Binding-site contacts:
Ligand atom C16 contacts residue THR236 of chain 1.C at 3.6 Å.
Ligand atom C03 contacts residue GLY235 of chain 1.C at 3.6 Å.
Ligand atom C09 contacts residue PHE113 of chain 1.C at 3.5 Å (hydrophobic).
Ligand atom C08 contacts residue PHE113 of chain 1.C at 3.7 Å (hydrophobic).
Ligand atom C contacts residue GLY18 of chain 1.C at 3.5 Å.
Ligand atom C17 contacts residue THR237 of chain 1.C at 3.5 Å.
Ligand atom O01 contacts residue GLN78 of chain 1.C at 3.4 Å.
Ligand atom C11 contacts residue LEU35 of chain 1.C at 3.8 Å (hydrophobic).
Ligand atom CL contacts residue ALA340 of chain 1.C at 3.5 Å.
Ligand atom C02 contacts residue GLY235 of chain 1.C at 3.7 Å.
Ligand atom C11 contacts residue GLN78 of chain 1.C at 3.5 Å.
Ligand atom C03 contacts residue ASP37 of chain 1.C at 3.5 Å.
Ligand atom N02 contacts residue ASP233 of chain 1.C at 2.9 Å (salt-bridge).
Ligand atom C13 contacts residue GLN78 of chain 1.C at 3.8 Å.
Ligand atom N02 contacts residue ASP37 of chain 1.C at 2.8 Å (salt-bridge).
Ligand atom O01 contacts residue THR77 of chain 1.C at 3.2 Å.
Ligand atom C15 contacts residue THR236 of chain 1.C at 3.7 Å.
Ligand atom C16 contacts residue GLY235 of chain 1.C at 3.5 Å.
Ligand atom C05 contacts residue ILE123 of chain 1.C at 3.7 Å (hydrophobic).
Ligand atom C11 contacts residue GLY235 of chain 1.C at 3.7 Å.
Ligand atom C05 contacts residue TYR76 of chain 1.C at 3.3 Å (hydrophobic).
Ligand atom N contacts residue GLY18 of chain 1.C at 3.4 Å (h-bond).
Ligand atom C10 contacts residue GLN78 of chain 1.C at 3.1 Å.
Ligand atom N03 contacts residue ASP37 of chain 1.C at 2.7 Å (salt-bridge).
Ligand atom N contacts residue GLN17 of chain 1.C at 3.6 Å.
Ligand atom C15 contacts residue GLY235 of chain 1.C at 3.2 Å.
Ligand atom C05 contacts residue ASP37 of chain 1.C at 3.5 Å.
Ligand atom C12 contacts residue GLY235 of chain 1.C at 3.3 Å.
Ligand atom C16 contacts residue SER234 of chain 1.C at 3.2 Å.
Ligand atom N04 contacts residue GLY235 of chain 1.C at 3.1 Å (h-bond).
Ligand atom C01 contacts residue THR77 of chain 1.C at 2.9 Å.
Ligand atom C09 contacts residue GLN78 of chain 1.C at 3.7 Å.
Ligand atom C04 contacts residue ASP37 of chain 1.C at 3.6 Å.
Ligand atom N02 contacts residue GLY235 of chain 1.C at 3.5 Å (h-bond).
Ligand atom C contacts residue GLN17 of chain 1.C at 3.3 Å.
Ligand atom O contacts residue GLN78 of chain 1.C at 3.2 Å (h-bond).
Ligand atom O01 contacts residue TYR76 of chain 1.C at 3.8 Å.
Ligand atom N02 contacts residue GLY39 of chain 1.C at 3.6 Å.
Ligand atom C contacts residue THR237 of chain 1.C at 3.1 Å.
Ligand atom CL contacts residue THR237 of chain 1.C at 3.4 Å.

A small-molecule ligand and the protein it binds are described below.
Small molecule (SMILES): CN1CC(N)=N[C@](C)(c2cccc(NC(=O)c3ccc(Cl)cn3)c2)C1=O

Sequence of chain 1.C:
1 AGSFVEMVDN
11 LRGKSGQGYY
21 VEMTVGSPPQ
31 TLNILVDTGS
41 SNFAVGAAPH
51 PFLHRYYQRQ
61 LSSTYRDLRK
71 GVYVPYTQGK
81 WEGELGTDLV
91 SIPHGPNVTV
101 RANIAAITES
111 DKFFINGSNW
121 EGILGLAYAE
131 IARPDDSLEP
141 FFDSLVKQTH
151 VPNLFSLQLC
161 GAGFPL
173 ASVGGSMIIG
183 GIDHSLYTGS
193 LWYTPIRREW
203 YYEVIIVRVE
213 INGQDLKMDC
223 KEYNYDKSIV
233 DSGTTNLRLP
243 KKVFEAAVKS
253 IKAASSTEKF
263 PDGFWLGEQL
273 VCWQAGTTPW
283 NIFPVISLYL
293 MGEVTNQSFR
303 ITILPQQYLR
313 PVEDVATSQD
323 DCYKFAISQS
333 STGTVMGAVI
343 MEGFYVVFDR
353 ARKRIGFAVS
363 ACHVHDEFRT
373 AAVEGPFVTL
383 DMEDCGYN